The small molecule below binds the protein below.
Small molecule (SMILES): CC(=O)N[C@@H]1[C@@H](O)[C@H](O)[C@@H](CO)O[C@H]1O

Binding-site contacts:
Ligand atom C4 contacts residue ASN148 of chain 1.B at 4.2 Å.
Ligand atom O5 contacts residue THR150 of chain 1.B at 4.5 Å.
Ligand atom C5 contacts residue ASN148 of chain 1.B at 3.6 Å.
Ligand atom C5 contacts residue ALA210 of chain 1.B at 4.5 Å (hydrophobic).
Ligand atom C1 contacts residue ASN148 of chain 1.B at 1.4 Å.
Ligand atom C8 contacts residue VAL212 of chain 1.B at 3.9 Å (hydrophobic).
Ligand atom O5 contacts residue ASN148 of chain 1.B at 2.3 Å (h-bond).
Ligand atom O6 contacts residue ASN148 of chain 1.B at 4.5 Å.
Ligand atom N2 contacts residue VAL212 of chain 1.B at 4.1 Å.
Ligand atom C3 contacts residue ASN148 of chain 1.B at 3.8 Å.
Ligand atom C1 contacts residue ALA210 of chain 1.B at 4.4 Å (hydrophobic).
Ligand atom C6 contacts residue THR150 of chain 1.B at 4.4 Å.
Ligand atom O6 contacts residue THR150 of chain 1.B at 4.2 Å.
Ligand atom C7 contacts residue VAL212 of chain 1.B at 4.2 Å (hydrophobic).
Ligand atom O7 contacts residue ASN148 of chain 1.B at 3.2 Å (h-bond).
Ligand atom C8 contacts residue ASN148 of chain 1.B at 4.5 Å.
Ligand atom C7 contacts residue ASN148 of chain 1.B at 3.3 Å.
Ligand atom C2 contacts residue ASN148 of chain 1.B at 2.4 Å.
Ligand atom N2 contacts residue ASN148 of chain 1.B at 2.9 Å (h-bond).

Sequence of chain 1.B:
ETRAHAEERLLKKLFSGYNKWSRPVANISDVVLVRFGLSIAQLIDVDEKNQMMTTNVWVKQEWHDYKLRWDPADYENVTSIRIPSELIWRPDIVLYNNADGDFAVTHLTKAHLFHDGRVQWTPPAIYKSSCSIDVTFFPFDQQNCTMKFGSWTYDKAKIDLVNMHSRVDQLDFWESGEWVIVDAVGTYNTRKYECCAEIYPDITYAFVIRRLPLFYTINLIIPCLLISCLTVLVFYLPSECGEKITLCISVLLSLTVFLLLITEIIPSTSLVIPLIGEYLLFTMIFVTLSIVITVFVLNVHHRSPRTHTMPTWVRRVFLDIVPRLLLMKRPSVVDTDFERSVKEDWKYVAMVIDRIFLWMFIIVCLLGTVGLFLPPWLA